This protein binds this small molecule.
Small molecule (SMILES): CC(=O)N[C@H]1[C@H](O[C@H]2[C@H](O)[C@@H](NC(C)=O)CO[C@@H]2CO)O[C@H](CO)[C@@H](O)[C@@H]1O

Sequence of chain 1.C:
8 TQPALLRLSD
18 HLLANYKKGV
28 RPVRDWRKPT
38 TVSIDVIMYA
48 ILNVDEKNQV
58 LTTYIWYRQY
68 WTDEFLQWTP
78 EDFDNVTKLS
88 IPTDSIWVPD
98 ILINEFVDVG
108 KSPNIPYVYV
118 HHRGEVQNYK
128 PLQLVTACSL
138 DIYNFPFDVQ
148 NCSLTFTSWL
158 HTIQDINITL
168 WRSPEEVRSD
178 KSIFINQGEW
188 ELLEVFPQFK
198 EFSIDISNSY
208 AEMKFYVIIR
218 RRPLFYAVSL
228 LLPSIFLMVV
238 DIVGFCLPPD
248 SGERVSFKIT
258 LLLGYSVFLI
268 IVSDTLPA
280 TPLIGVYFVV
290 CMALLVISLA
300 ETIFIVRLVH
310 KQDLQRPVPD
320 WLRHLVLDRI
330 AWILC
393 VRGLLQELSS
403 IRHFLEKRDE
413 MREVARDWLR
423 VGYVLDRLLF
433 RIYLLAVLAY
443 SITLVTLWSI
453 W

Binding-site contacts:
Ligand atom C2 contacts residue ASN82 of chain 1.C at 2.4 Å.
Ligand atom C7 contacts residue ASP81 of chain 1.C at 4.4 Å.
Ligand atom C8 contacts residue ASP81 of chain 1.C at 3.2 Å.
Ligand atom O7 contacts residue ASN82 of chain 1.C at 3.1 Å (h-bond).
Ligand atom O5 contacts residue ASN82 of chain 1.C at 2.4 Å (h-bond).
Ligand atom C3 contacts residue ASN82 of chain 1.C at 3.8 Å.
Ligand atom C8 contacts residue ARG34 of chain 1.D at 4.3 Å.
Ligand atom C4 contacts residue ASN82 of chain 1.C at 4.2 Å.
Ligand atom C7 contacts residue ASN82 of chain 1.C at 3.2 Å.
Ligand atom C1 contacts residue ASN82 of chain 1.C at 1.4 Å.
Ligand atom C7 contacts residue ARG34 of chain 1.D at 4.1 Å.
Ligand atom N2 contacts residue ASN82 of chain 1.C at 2.9 Å (h-bond).
Ligand atom C5 contacts residue ASN82 of chain 1.C at 3.7 Å.
Ligand atom O7 contacts residue ARG34 of chain 1.D at 3.2 Å (salt-bridge).
Ligand atom C8 contacts residue ASN82 of chain 1.C at 4.3 Å.

Sequence of chain 1.D:
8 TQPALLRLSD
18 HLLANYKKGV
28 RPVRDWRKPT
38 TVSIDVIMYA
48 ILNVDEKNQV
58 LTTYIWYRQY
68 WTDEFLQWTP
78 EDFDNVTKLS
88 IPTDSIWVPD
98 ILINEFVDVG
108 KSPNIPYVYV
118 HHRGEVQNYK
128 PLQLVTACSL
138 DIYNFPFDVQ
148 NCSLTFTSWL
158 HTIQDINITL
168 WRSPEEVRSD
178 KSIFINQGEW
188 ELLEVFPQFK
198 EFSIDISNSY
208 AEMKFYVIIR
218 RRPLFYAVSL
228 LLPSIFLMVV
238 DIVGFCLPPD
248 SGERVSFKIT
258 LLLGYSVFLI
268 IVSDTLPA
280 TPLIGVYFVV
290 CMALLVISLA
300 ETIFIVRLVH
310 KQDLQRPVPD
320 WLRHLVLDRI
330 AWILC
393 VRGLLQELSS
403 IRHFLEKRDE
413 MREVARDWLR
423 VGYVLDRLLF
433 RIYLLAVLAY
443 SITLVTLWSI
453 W